The small molecule below binds the protein below.
Small molecule (SMILES): CC(=O)N[C@@H]1[C@@H](O)[C@H](O)[C@@H](CO)O[C@H]1O

Sequence of chain 1.A:
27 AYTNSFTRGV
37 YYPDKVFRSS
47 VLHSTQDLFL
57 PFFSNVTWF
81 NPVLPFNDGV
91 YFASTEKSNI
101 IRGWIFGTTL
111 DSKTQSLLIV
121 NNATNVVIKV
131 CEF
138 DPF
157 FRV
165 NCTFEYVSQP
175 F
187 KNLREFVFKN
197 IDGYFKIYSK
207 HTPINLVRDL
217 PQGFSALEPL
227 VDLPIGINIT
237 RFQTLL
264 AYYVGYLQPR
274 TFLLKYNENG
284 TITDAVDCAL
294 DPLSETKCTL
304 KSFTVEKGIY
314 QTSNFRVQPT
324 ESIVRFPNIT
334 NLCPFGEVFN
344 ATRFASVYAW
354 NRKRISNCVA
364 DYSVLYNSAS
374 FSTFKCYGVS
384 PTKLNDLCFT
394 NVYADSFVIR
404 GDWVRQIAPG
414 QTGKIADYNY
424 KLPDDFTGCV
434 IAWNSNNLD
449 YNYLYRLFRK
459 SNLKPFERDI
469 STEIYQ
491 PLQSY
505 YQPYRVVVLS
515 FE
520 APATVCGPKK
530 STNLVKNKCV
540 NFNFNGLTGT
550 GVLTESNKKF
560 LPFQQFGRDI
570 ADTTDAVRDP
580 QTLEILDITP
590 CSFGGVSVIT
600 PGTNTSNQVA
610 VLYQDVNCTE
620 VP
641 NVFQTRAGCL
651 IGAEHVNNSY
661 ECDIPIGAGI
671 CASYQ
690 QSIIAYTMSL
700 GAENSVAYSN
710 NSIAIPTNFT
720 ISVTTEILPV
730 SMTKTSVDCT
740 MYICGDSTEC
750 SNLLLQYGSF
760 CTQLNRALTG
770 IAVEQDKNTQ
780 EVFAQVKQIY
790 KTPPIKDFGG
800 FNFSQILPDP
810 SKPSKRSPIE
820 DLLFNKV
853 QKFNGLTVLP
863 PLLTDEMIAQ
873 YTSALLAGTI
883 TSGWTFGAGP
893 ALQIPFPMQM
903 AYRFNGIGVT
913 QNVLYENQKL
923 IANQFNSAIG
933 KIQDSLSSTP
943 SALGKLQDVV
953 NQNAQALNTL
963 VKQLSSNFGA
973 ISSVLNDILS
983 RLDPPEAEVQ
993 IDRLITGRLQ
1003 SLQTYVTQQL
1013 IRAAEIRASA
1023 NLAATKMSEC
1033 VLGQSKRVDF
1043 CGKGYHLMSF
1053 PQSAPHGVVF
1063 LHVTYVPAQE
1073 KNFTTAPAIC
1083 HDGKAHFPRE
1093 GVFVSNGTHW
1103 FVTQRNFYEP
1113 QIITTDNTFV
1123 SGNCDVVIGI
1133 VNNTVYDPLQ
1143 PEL

Binding-site contacts:
Ligand atom C6 contacts residue GLN580 of chain 1.A at 1.8 Å.
Ligand atom C4 contacts residue GLN580 of chain 1.A at 3.5 Å.
Ligand atom C6 contacts residue THR581 of chain 1.A at 2.9 Å.
Ligand atom O4 contacts residue GLN580 of chain 1.A at 3.5 Å (h-bond).
Ligand atom C2 contacts residue ASN331 of chain 1.A at 2.4 Å.
Ligand atom C3 contacts residue ASN331 of chain 1.A at 3.7 Å.
Ligand atom O6 contacts residue ARG328 of chain 1.A at 4.3 Å.
Ligand atom C3 contacts residue GLN580 of chain 1.A at 4.4 Å.
Ligand atom C5 contacts residue ASN331 of chain 1.A at 3.6 Å.
Ligand atom C5 contacts residue THR581 of chain 1.A at 4.1 Å.
Ligand atom O5 contacts residue ASN331 of chain 1.A at 2.4 Å (h-bond).
Ligand atom C1 contacts residue GLN580 of chain 1.A at 3.9 Å.
Ligand atom O6 contacts residue THR581 of chain 1.A at 3.2 Å.
Ligand atom O5 contacts residue GLN580 of chain 1.A at 3.0 Å (h-bond).
Ligand atom C1 contacts residue ASN331 of chain 1.A at 1.4 Å.
Ligand atom O6 contacts residue GLN580 of chain 1.A at 3.2 Å (h-bond).
Ligand atom O7 contacts residue ASN331 of chain 1.A at 3.0 Å (h-bond).
Ligand atom C7 contacts residue ASN331 of chain 1.A at 3.1 Å.
Ligand atom C4 contacts residue ASN331 of chain 1.A at 4.2 Å.
Ligand atom C8 contacts residue ASN331 of chain 1.A at 4.2 Å.
Ligand atom N2 contacts residue ASN331 of chain 1.A at 2.8 Å (h-bond).
Ligand atom C5 contacts residue GLN580 of chain 1.A at 2.2 Å.